Binding-site contacts:
Ligand atom CAB contacts residue HIS113 of chain 1.B at 4.4 Å.
Ligand atom CAF contacts residue CYS57 of chain 1.B at 3.8 Å (hydrophobic).
Ligand atom CAC contacts residue PHE198 of chain 1.B at 3.7 Å (hydrophobic).
Ligand atom OAH contacts residue GLY56 of chain 1.B at 3.3 Å (h-bond).
Ligand atom CAG contacts residue PHE254 of chain 1.B at 3.4 Å (hydrophobic).
Ligand atom CAA contacts residue VAL234 of chain 1.B at 4.1 Å (hydrophobic).
Ligand atom CAC contacts residue HIS113 of chain 1.B at 4.0 Å.
Ligand atom CAE contacts residue HIS113 of chain 1.B at 3.8 Å.
Ligand atom CAD contacts residue VAL46 of chain 1.B at 4.2 Å (hydrophobic).
Ligand atom CAG contacts residue VAL46 of chain 1.B at 3.6 Å (hydrophobic).
Ligand atom CAC contacts residue PHE254 of chain 1.B at 4.2 Å (hydrophobic).
Ligand atom CAF contacts residue GLU149 of chain 1.B at 3.7 Å.
Ligand atom CAB contacts residue VAL147 of chain 1.B at 3.9 Å (hydrophobic).
Ligand atom CAF contacts residue HIS113 of chain 1.B at 4.1 Å.
Ligand atom CAB contacts residue PHE198 of chain 1.B at 3.7 Å (hydrophobic).
Ligand atom OAI contacts residue GLU149 of chain 1.B at 2.6 Å (salt-bridge).
Ligand atom CAA contacts residue VAL147 of chain 1.B at 4.1 Å (hydrophobic).
Ligand atom CAE contacts residue CYS57 of chain 1.B at 4.2 Å (hydrophobic).
Ligand atom OAH contacts residue VAL46 of chain 1.B at 3.6 Å.
Ligand atom CAF contacts residue VAL46 of chain 1.B at 4.4 Å (hydrophobic).
Ligand atom OAH contacts residue THR55 of chain 1.B at 2.8 Å (h-bond).
Ligand atom CAG contacts residue HIS113 of chain 1.B at 3.5 Å.
Ligand atom CAB contacts residue VAL234 of chain 1.B at 4.1 Å (hydrophobic).
Ligand atom CAC contacts residue VAL234 of chain 1.B at 3.8 Å (hydrophobic).
Ligand atom OAI contacts residue VAL147 of chain 1.B at 3.3 Å.
Ligand atom CAE contacts residue VAL46 of chain 1.B at 3.6 Å (hydrophobic).
Ligand atom CAF contacts residue GLY115 of chain 1.B at 4.3 Å.
Ligand atom OAH contacts residue PHE254 of chain 1.B at 3.9 Å.
Ligand atom OAH contacts residue HIS113 of chain 1.B at 3.1 Å (h-bond).
Ligand atom CAA contacts residue LYS200 of chain 1.B at 4.0 Å.
Ligand atom CAA contacts residue GLU149 of chain 1.B at 3.5 Å.
Ligand atom CAD contacts residue HIS113 of chain 1.B at 3.3 Å.
Ligand atom CAG contacts residue THR55 of chain 1.B at 3.6 Å.
Ligand atom OAI contacts residue LYS200 of chain 1.B at 3.9 Å.
Ligand atom OAI contacts residue GLY115 of chain 1.B at 4.2 Å.
Ligand atom OAI contacts residue ALA177 of chain 1.B at 4.4 Å.

A protein and the small-molecule ligand that binds it are described below.
Small molecule (SMILES): OCC1CCC(O)CC1

Sequence of chain 1.B:
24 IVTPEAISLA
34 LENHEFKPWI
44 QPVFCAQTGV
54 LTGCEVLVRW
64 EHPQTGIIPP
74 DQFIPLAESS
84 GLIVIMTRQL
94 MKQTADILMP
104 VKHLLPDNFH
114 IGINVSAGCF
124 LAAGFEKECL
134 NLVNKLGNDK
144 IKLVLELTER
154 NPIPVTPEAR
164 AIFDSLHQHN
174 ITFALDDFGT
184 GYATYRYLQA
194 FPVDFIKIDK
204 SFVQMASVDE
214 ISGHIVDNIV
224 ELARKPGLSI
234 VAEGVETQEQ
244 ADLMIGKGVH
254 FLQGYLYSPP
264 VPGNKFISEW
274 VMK